Sequence of chain 1.L:
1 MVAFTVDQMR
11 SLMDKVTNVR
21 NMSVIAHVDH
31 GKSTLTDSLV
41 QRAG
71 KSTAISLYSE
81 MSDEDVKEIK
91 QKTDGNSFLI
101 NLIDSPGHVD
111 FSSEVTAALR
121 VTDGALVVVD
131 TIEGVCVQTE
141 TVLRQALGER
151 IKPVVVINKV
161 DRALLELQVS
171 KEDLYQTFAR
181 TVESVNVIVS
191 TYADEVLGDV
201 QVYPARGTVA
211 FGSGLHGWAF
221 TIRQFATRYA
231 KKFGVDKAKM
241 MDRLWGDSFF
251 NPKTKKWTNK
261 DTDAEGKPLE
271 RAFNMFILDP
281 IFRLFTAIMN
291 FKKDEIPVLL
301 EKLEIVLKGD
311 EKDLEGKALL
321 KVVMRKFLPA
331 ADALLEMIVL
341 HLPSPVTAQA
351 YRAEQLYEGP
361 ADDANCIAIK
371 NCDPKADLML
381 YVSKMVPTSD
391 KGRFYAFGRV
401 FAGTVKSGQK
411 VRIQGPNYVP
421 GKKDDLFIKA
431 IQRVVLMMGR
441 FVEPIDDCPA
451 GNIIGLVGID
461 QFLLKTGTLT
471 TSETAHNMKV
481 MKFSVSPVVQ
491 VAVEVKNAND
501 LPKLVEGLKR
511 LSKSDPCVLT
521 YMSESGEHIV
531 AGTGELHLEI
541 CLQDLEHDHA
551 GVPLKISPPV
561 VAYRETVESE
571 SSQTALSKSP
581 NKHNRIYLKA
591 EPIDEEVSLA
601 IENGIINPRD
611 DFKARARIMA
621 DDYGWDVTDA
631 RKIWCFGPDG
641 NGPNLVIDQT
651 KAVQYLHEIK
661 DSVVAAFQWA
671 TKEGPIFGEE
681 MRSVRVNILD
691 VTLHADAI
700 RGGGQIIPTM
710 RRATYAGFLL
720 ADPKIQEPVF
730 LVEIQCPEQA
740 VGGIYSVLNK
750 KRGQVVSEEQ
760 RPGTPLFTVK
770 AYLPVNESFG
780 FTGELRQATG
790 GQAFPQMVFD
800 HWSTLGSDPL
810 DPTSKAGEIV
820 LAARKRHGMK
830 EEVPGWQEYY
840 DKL

This small molecule binds to this protein.
Small molecule (SMILES): CO[C@H]1[C@@H](O)[C@H](O)[C@H](OC[C@@]23C[C@@H]4[C@H](C)CC[C@H]4[C@@]4(C=O)C[C@@H]2CC(C(C)C)[C@@]34C(=O)O)O[C@@H]1C

Binding-site contacts:
Ligand atom O60 contacts residue VAL797 of chain 1.L at 3.2 Å.
Ligand atom C25 contacts residue GLU524 of chain 1.L at 3.8 Å.
Ligand atom C12 contacts residue VAL774 of chain 1.L at 3.8 Å (hydrophobic).
Ligand atom C13 contacts residue SER523 of chain 1.L at 3.8 Å.
Ligand atom C10 contacts residue VAL774 of chain 1.L at 3.6 Å (hydrophobic).
Ligand atom O60 contacts residue MET796 of chain 1.L at 3.6 Å.
Ligand atom O19 contacts residue ALA562 of chain 1.L at 3.0 Å (h-bond).
Ligand atom C24 contacts residue TRP801 of chain 1.L at 3.2 Å (hydrophobic).
Ligand atom O57 contacts residue PHE729 of chain 1.L at 3.1 Å.
Ligand atom C52 contacts residue TYR521 of chain 1.L at 3.6 Å (hydrophobic).
Ligand atom C53 contacts residue PHE729 of chain 1.L at 3.9 Å (hydrophobic).
Ligand atom O57 contacts residue PHE798 of chain 1.L at 2.6 Å (h-bond).
Ligand atom C24 contacts residue PHE798 of chain 1.L at 3.8 Å (hydrophobic).
Ligand atom C18 contacts residue TRP801 of chain 1.L at 3.5 Å (hydrophobic).
Ligand atom C61 contacts residue TYR521 of chain 1.L at 3.6 Å (hydrophobic).
Ligand atom O17 contacts residue PHE729 of chain 1.L at 3.4 Å.
Ligand atom C11 contacts residue PRO727 of chain 1.L at 3.6 Å (hydrophobic).
Ligand atom C5 contacts residue GLU524 of chain 1.L at 3.8 Å.
Ligand atom C10 contacts residue PRO727 of chain 1.L at 3.6 Å (hydrophobic).
Ligand atom C20 contacts residue VAL774 of chain 1.L at 3.5 Å (hydrophobic).
Ligand atom O14 contacts residue GLU524 of chain 1.L at 3.0 Å (salt-bridge).
Ligand atom O14 contacts residue SER523 of chain 1.L at 2.4 Å (h-bond).
Ligand atom C12 contacts residue PHE729 of chain 1.L at 3.4 Å (hydrophobic).
Ligand atom C6 contacts residue PHE729 of chain 1.L at 3.5 Å (hydrophobic).
Ligand atom C8 contacts residue TYR521 of chain 1.L at 3.5 Å (hydrophobic).
Ligand atom C22 contacts residue PHE798 of chain 1.L at 3.4 Å (hydrophobic).
Ligand atom C65 contacts residue LEU519 of chain 1.L at 3.5 Å (hydrophobic).
Ligand atom C21 contacts residue ILE529 of chain 1.L at 3.6 Å (hydrophobic).
Ligand atom C21 contacts residue PRO559 of chain 1.L at 3.7 Å (hydrophobic).
Ligand atom C16 contacts residue PHE798 of chain 1.L at 3.5 Å (hydrophobic).
Ligand atom O57 contacts residue VAL797 of chain 1.L at 3.4 Å.
Ligand atom C21 contacts residue SER523 of chain 1.L at 3.3 Å.
Ligand atom C12 contacts residue GLN490 of chain 1.L at 3.8 Å.
Ligand atom C5 contacts residue SER523 of chain 1.L at 3.4 Å.
Ligand atom C11 contacts residue ALA562 of chain 1.L at 3.7 Å (hydrophobic).
Ligand atom C7 contacts residue PHE798 of chain 1.L at 3.6 Å (hydrophobic).
Ligand atom C18 contacts residue PRO727 of chain 1.L at 3.7 Å (hydrophobic).
Ligand atom C56 contacts residue TYR521 of chain 1.L at 3.6 Å (hydrophobic).
Ligand atom O56 contacts residue TYR521 of chain 1.L at 3.7 Å.
Ligand atom O64 contacts residue LEU519 of chain 1.L at 3.3 Å.